Sequence of chain 6.A:
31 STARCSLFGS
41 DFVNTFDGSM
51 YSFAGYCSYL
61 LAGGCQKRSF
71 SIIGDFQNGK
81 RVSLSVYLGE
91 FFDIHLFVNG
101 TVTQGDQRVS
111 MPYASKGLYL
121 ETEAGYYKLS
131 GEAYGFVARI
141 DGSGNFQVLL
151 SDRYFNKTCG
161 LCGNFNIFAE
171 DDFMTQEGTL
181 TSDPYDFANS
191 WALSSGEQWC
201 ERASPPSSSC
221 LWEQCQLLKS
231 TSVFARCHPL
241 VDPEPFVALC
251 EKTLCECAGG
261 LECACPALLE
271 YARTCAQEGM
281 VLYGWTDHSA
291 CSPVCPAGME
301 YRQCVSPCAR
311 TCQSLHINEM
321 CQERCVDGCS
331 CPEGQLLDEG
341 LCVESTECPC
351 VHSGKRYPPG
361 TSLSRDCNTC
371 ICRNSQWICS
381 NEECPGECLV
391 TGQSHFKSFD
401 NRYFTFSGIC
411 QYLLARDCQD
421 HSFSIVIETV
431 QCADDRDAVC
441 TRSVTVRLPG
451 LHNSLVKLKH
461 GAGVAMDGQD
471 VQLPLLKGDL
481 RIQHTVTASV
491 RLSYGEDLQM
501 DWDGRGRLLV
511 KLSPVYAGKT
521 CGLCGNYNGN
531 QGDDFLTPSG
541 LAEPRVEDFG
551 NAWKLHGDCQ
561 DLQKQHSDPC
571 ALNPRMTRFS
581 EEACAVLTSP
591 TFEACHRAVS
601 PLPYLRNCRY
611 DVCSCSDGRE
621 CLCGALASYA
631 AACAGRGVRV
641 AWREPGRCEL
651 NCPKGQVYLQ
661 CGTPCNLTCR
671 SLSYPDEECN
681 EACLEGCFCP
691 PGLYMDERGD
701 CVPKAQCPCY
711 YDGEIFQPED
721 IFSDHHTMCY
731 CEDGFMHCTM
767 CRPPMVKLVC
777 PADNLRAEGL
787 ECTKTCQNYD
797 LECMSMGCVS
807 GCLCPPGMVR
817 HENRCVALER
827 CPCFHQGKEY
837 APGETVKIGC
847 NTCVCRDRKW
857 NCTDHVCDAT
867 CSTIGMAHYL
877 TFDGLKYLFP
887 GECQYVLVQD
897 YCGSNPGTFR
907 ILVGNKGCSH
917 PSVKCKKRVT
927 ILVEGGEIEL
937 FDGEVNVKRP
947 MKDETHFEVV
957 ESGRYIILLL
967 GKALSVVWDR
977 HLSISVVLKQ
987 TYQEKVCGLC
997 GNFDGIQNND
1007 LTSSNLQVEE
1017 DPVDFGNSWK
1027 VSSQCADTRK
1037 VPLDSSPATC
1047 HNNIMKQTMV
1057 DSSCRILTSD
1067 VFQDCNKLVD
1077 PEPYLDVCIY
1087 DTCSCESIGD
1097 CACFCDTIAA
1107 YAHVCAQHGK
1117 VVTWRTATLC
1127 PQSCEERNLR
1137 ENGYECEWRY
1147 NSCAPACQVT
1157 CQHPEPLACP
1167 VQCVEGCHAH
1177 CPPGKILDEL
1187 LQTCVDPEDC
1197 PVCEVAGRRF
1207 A

Binding-site contacts:
Ligand atom O7 contacts residue ASN156 of chain 6.A at 3.7 Å.
Ligand atom C2 contacts residue ASN156 of chain 6.A at 2.4 Å.
Ligand atom N2 contacts residue ASN156 of chain 6.A at 2.9 Å (h-bond).
Ligand atom C8 contacts residue ASN166 of chain 6.A at 4.0 Å.
Ligand atom C3 contacts residue ASN156 of chain 6.A at 3.8 Å.
Ligand atom C1 contacts residue ASN156 of chain 6.A at 1.4 Å.
Ligand atom O5 contacts residue ASN156 of chain 6.A at 2.3 Å (h-bond).
Ligand atom C5 contacts residue ASN156 of chain 6.A at 3.6 Å.
Ligand atom C4 contacts residue ASN156 of chain 6.A at 4.2 Å.
Ligand atom C7 contacts residue ASN156 of chain 6.A at 3.5 Å.

A small-molecule ligand and the protein it binds are described below.
Small molecule (SMILES): CC(=O)N[C@@H]1[C@@H](O)[C@H](O)[C@@H](CO)O[C@H]1O